This small molecule binds to this protein.
Small molecule (SMILES): NC(=[NH2+])NCCC[C@H](N)C(=O)O

Binding-site contacts:
Ligand atom OXT contacts residue TYR317 of chain 1.A at 3.4 Å.
Ligand atom NH2 contacts residue HEM1 of chain 1.D at 3.3 Å.
Ligand atom NH2 contacts residue TRP316 of chain 1.A at 3.0 Å (h-bond).
Ligand atom CB contacts residue GLU321 of chain 1.A at 3.2 Å.
Ligand atom N contacts residue GLU321 of chain 1.A at 2.8 Å (salt-bridge).
Ligand atom NH1 contacts residue PRO294 of chain 1.A at 4.0 Å.
Ligand atom C contacts residue GLU321 of chain 1.A at 4.1 Å.
Ligand atom CB contacts residue GLN207 of chain 1.A at 3.6 Å.
Ligand atom NE contacts residue GLU321 of chain 1.A at 2.9 Å (salt-bridge).
Ligand atom CG contacts residue HEM1 of chain 1.D at 3.9 Å.
Ligand atom CG contacts residue VAL296 of chain 1.A at 4.0 Å (hydrophobic).
Ligand atom NH2 contacts residue GLU321 of chain 1.A at 2.8 Å (salt-bridge).
Ligand atom CA contacts residue HEM1 of chain 1.D at 3.9 Å.
Ligand atom NH1 contacts residue TRP316 of chain 1.A at 4.1 Å.
Ligand atom CZ contacts residue HEM1 of chain 1.D at 3.7 Å.
Ligand atom CA contacts residue GLU321 of chain 1.A at 3.5 Å.
Ligand atom N contacts residue HEM1 of chain 1.D at 3.0 Å (h-bond).
Ligand atom CZ contacts residue GLU321 of chain 1.A at 3.6 Å.
Ligand atom O contacts residue TYR317 of chain 1.A at 2.6 Å (h-bond).
Ligand atom O contacts residue TYR291 of chain 1.A at 3.5 Å (h-bond).
Ligand atom O contacts residue ARG210 of chain 1.A at 3.9 Å.
Ligand atom OXT contacts residue GLU321 of chain 1.A at 3.8 Å.
Ligand atom CG contacts residue GLU321 of chain 1.A at 3.3 Å.
Ligand atom CZ contacts residue TRP316 of chain 1.A at 3.9 Å (hydrophobic).
Ligand atom OXT contacts residue ASN326 of chain 1.A at 2.7 Å (h-bond).
Ligand atom CB contacts residue TYR317 of chain 1.A at 4.0 Å (hydrophobic).
Ligand atom NE contacts residue PRO294 of chain 1.A at 3.9 Å.
Ligand atom CD contacts residue VAL296 of chain 1.A at 3.8 Å (hydrophobic).
Ligand atom NH1 contacts residue HEM1 of chain 1.D at 3.2 Å (h-bond).
Ligand atom C contacts residue TYR317 of chain 1.A at 3.4 Å (hydrophobic).
Ligand atom CB contacts residue PRO294 of chain 1.A at 4.0 Å (hydrophobic).
Ligand atom NH2 contacts residue PRO294 of chain 1.A at 4.1 Å.
Ligand atom O contacts residue GLN207 of chain 1.A at 2.8 Å (h-bond).
Ligand atom CD contacts residue GLU321 of chain 1.A at 3.7 Å.
Ligand atom NH2 contacts residue TYR317 of chain 1.A at 4.0 Å.
Ligand atom CA contacts residue GLN207 of chain 1.A at 3.4 Å.
Ligand atom C contacts residue GLN207 of chain 1.A at 3.5 Å.
Ligand atom CZ contacts residue PRO294 of chain 1.A at 3.9 Å (hydrophobic).
Ligand atom O contacts residue ASN326 of chain 1.A at 3.9 Å.
Ligand atom C contacts residue ASN326 of chain 1.A at 3.7 Å.

Sequence of chain 1.A:
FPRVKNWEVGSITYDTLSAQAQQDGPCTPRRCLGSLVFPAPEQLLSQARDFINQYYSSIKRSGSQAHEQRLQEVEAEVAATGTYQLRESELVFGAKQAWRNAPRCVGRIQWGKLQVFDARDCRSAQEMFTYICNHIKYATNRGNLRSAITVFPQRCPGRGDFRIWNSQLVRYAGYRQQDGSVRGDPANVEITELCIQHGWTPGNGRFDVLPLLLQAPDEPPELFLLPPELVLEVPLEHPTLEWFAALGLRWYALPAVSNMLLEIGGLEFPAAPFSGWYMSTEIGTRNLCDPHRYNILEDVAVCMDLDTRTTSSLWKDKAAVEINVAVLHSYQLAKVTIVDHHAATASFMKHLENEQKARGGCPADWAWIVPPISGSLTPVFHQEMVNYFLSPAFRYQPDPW